A protein and the small-molecule ligand that binds it are described below.
Small molecule (SMILES): Nc1nc2c(ncn2[C@@H]2O[C@H](CO[P](=O)(O)O[P](=O)(O)NP(=O)(O)O)[C@@H](O)[C@H]2O)c(=O)[nH]1

Binding-site contacts:
Ligand atom O6 contacts residue ALA174 of chain 2.A at 3.1 Å (h-bond).
Ligand atom C5 contacts residue LEU175 of chain 2.A at 3.5 Å (hydrophobic).
Ligand atom N3B contacts residue ASP20 of chain 2.A at 3.1 Å (salt-bridge).
Ligand atom O1B contacts residue LYS23 of chain 2.A at 2.6 Å (salt-bridge).
Ligand atom O1A contacts residue THR25 of chain 2.A at 2.7 Å (h-bond).
Ligand atom O2G contacts residue ASP20 of chain 2.A at 3.3 Å (salt-bridge).
Ligand atom O1B contacts residue ASP20 of chain 2.A at 3.5 Å (salt-bridge).
Ligand atom N2 contacts residue MET139 of chain 2.A at 3.2 Å.
Ligand atom N7 contacts residue ASN135 of chain 2.A at 3.0 Å (h-bond).
Ligand atom C6 contacts residue ASP138 of chain 2.A at 3.4 Å.
Ligand atom O3G contacts residue THR61 of chain 2.A at 3.1 Å (h-bond).
Ligand atom C6 contacts residue LYS136 of chain 2.A at 3.5 Å.
Ligand atom O6 contacts residue ASN135 of chain 2.A at 3.0 Å (h-bond).
Ligand atom O6 contacts residue ASP138 of chain 2.A at 3.3 Å (salt-bridge).
Ligand atom O2B contacts residue THR24 of chain 2.A at 2.8 Å (h-bond).
Ligand atom C5' contacts residue ASP20 of chain 2.A at 3.4 Å.
Ligand atom PG contacts residue MG1 of chain 2.C at 3.1 Å.
Ligand atom O1G contacts residue MG1 of chain 2.C at 1.9 Å.
Ligand atom N3B contacts residue MG1 of chain 2.C at 3.3 Å.
Ligand atom O6 contacts residue SER173 of chain 2.A at 2.8 Å (h-bond).
Ligand atom O1B contacts residue GLY22 of chain 2.A at 3.0 Å (h-bond).
Ligand atom PB contacts residue LYS23 of chain 2.A at 3.4 Å.
Ligand atom O2B contacts residue MG1 of chain 2.C at 2.1 Å.
Ligand atom O2A contacts residue TYR46 of chain 2.A at 2.7 Å (h-bond).
Ligand atom O2B contacts residue LYS23 of chain 2.A at 3.4 Å (salt-bridge).
Ligand atom O6 contacts residue LEU175 of chain 2.A at 3.2 Å (h-bond).
Ligand atom C2 contacts residue ASP138 of chain 2.A at 3.4 Å.
Ligand atom O4' contacts residue LYS136 of chain 2.A at 3.3 Å (salt-bridge).
Ligand atom N2 contacts residue ASP138 of chain 2.A at 2.7 Å (salt-bridge).
Ligand atom O1G contacts residue THR61 of chain 2.A at 2.9 Å (h-bond).
Ligand atom O1B contacts residue HIS21 of chain 2.A at 3.4 Å (h-bond).
Ligand atom PB contacts residue MG1 of chain 2.C at 3.2 Å.
Ligand atom O2G contacts residue LYS23 of chain 2.A at 2.7 Å (salt-bridge).
Ligand atom O3A contacts residue GLY22 of chain 2.A at 3.1 Å (h-bond).
Ligand atom N1 contacts residue ASP138 of chain 2.A at 2.6 Å (salt-bridge).
Ligand atom O2G contacts residue GLY83 of chain 2.A at 2.9 Å (h-bond).
Ligand atom O1A contacts residue GLY22 of chain 2.A at 3.5 Å.
Ligand atom O2G contacts residue VAL19 of chain 2.A at 3.2 Å.
Ligand atom O1A contacts residue THR24 of chain 2.A at 3.4 Å (h-bond).
Ligand atom O3G contacts residue ILE60 of chain 2.A at 3.5 Å.

Sequence of chain 2.A:
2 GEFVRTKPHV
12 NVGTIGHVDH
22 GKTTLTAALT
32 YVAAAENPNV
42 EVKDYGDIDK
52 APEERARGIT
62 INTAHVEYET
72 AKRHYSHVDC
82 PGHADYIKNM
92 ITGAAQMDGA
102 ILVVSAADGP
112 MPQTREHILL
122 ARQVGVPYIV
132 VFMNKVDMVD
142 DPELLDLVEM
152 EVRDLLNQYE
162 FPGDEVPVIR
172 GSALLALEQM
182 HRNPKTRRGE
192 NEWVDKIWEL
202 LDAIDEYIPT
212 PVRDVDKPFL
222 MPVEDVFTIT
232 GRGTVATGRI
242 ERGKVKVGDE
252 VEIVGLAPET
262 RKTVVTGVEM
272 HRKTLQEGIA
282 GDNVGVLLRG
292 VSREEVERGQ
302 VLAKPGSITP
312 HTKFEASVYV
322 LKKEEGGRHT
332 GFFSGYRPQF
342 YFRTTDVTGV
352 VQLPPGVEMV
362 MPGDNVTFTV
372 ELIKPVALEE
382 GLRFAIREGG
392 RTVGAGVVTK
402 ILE